Sequence of chain 1.A:
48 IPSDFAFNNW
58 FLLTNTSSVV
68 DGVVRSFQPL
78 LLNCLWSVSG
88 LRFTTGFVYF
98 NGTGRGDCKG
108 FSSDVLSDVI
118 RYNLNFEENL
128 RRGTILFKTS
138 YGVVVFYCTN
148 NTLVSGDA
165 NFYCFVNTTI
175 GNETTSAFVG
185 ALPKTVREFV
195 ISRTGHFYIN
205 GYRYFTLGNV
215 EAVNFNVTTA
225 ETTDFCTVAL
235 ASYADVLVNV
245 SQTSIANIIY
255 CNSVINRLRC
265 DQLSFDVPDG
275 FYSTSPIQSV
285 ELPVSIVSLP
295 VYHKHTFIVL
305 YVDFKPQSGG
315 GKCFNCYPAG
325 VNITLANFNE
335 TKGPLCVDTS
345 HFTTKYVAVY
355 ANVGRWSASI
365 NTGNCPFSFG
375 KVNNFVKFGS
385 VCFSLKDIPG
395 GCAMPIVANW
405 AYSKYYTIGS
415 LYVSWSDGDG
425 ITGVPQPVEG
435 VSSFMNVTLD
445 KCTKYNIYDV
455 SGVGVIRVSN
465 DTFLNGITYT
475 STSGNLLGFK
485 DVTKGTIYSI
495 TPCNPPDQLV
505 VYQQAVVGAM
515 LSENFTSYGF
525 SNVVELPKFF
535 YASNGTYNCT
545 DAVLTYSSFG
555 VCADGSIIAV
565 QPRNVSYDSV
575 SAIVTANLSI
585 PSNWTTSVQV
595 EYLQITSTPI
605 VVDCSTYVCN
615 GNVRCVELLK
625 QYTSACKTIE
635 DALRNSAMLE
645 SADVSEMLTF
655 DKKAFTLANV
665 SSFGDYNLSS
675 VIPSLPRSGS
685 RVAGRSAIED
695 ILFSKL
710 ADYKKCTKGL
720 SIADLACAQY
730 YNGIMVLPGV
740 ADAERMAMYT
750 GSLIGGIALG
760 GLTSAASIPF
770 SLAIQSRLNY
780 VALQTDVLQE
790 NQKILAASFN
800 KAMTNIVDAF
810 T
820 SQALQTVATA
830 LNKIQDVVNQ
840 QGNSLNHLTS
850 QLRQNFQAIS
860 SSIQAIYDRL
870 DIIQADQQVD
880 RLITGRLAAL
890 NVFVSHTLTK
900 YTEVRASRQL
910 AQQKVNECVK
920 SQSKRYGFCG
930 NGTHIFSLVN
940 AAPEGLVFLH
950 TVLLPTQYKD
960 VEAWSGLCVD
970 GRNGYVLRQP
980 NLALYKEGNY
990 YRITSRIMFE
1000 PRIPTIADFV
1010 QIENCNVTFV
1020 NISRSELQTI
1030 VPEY

A small-molecule ligand and the protein it binds are described below.
Small molecule (SMILES): CC(=O)N[C@@H]1[C@@H](O)[C@H](O)[C@@H](CO)O[C@H]1O

Binding-site contacts:
Ligand atom O6 contacts residue ASN663 of chain 1.A at 4.4 Å.
Ligand atom O7 contacts residue ASN663 of chain 1.A at 4.2 Å.
Ligand atom C2 contacts residue ASN663 of chain 1.A at 2.6 Å.
Ligand atom C5 contacts residue SER665 of chain 1.A at 4.3 Å.
Ligand atom C5 contacts residue ASN663 of chain 1.A at 3.7 Å.
Ligand atom C3 contacts residue ASN663 of chain 1.A at 3.9 Å.
Ligand atom C1 contacts residue SER665 of chain 1.A at 3.4 Å.
Ligand atom C4 contacts residue ASN663 of chain 1.A at 4.3 Å.
Ligand atom O5 contacts residue ASN663 of chain 1.A at 2.4 Å (h-bond).
Ligand atom N2 contacts residue ASN663 of chain 1.A at 3.0 Å (h-bond).
Ligand atom C1 contacts residue ASN663 of chain 1.A at 1.6 Å.
Ligand atom O6 contacts residue SER665 of chain 1.A at 4.4 Å.
Ligand atom O5 contacts residue SER665 of chain 1.A at 3.5 Å (h-bond).
Ligand atom C7 contacts residue ASN663 of chain 1.A at 3.8 Å.